This small molecule binds to this protein.
Small molecule (SMILES): CC(=O)N[C@H]1[C@H](O[C@H]2[C@H](O)[C@@H](NC(C)=O)CO[C@@H]2CO)O[C@H](CO)[C@@H](O)[C@@H]1O

Sequence of chain 1.A:
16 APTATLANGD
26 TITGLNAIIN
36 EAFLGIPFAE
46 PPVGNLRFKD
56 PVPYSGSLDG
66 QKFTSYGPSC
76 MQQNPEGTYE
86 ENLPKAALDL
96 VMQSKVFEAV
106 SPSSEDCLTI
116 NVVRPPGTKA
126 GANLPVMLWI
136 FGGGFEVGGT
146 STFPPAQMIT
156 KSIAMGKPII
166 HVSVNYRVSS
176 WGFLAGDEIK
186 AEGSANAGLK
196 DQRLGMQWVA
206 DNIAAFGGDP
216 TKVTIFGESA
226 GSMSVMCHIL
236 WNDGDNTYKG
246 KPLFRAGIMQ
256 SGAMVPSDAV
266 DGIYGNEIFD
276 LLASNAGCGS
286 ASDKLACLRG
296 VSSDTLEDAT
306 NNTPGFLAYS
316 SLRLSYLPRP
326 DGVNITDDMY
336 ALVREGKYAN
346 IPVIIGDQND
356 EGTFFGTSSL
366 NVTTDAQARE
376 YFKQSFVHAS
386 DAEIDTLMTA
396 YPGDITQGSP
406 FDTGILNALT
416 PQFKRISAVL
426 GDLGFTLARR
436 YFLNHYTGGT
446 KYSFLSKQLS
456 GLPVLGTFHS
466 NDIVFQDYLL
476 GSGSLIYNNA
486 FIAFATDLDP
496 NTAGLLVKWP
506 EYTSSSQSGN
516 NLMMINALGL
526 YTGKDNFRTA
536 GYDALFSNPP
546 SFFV

Binding-site contacts:
Ligand atom O7 contacts residue GLN379 of chain 1.A at 4.0 Å.
Ligand atom C8 contacts residue TYR314 of chain 1.A at 4.1 Å (hydrophobic).
Ligand atom O5 contacts residue ASN366 of chain 1.A at 2.5 Å (h-bond).
Ligand atom C8 contacts residue GLU85 of chain 1.A at 3.5 Å.
Ligand atom C3 contacts residue ASN366 of chain 1.A at 3.8 Å.
Ligand atom C2 contacts residue GLU85 of chain 1.A at 3.8 Å.
Ligand atom C8 contacts residue SER315 of chain 1.A at 3.9 Å.
Ligand atom O3 contacts residue TYR84 of chain 1.A at 2.8 Å (h-bond).
Ligand atom C2 contacts residue TYR314 of chain 1.A at 4.1 Å (hydrophobic).
Ligand atom C2 contacts residue ASN366 of chain 1.A at 2.5 Å.
Ligand atom C8 contacts residue TYR84 of chain 1.A at 3.4 Å (hydrophobic).
Ligand atom O7 contacts residue TYR314 of chain 1.A at 4.1 Å.
Ligand atom C6 contacts residue GLU85 of chain 1.A at 3.2 Å.
Ligand atom C7 contacts residue ASN366 of chain 1.A at 3.2 Å.
Ligand atom O7 contacts residue TYR84 of chain 1.A at 3.6 Å (h-bond).
Ligand atom O7 contacts residue ASN366 of chain 1.A at 3.3 Å (h-bond).
Ligand atom C6 contacts residue TYR314 of chain 1.A at 3.9 Å (hydrophobic).
Ligand atom C7 contacts residue TYR84 of chain 1.A at 3.2 Å (hydrophobic).
Ligand atom N2 contacts residue ASN366 of chain 1.A at 2.8 Å (h-bond).
Ligand atom C1 contacts residue GLU85 of chain 1.A at 3.7 Å.
Ligand atom C5 contacts residue ASN366 of chain 1.A at 3.8 Å.
Ligand atom C8 contacts residue ASN366 of chain 1.A at 3.8 Å.
Ligand atom C5 contacts residue TYR314 of chain 1.A at 3.7 Å (hydrophobic).
Ligand atom O4 contacts residue TYR314 of chain 1.A at 4.2 Å.
Ligand atom C7 contacts residue GLU85 of chain 1.A at 3.7 Å.
Ligand atom C2 contacts residue TYR84 of chain 1.A at 4.1 Å (hydrophobic).
Ligand atom C4 contacts residue ASN366 of chain 1.A at 4.2 Å.
Ligand atom O6 contacts residue GLU85 of chain 1.A at 2.6 Å (salt-bridge).
Ligand atom N2 contacts residue TYR84 of chain 1.A at 3.5 Å (h-bond).
Ligand atom C1 contacts residue ASN366 of chain 1.A at 1.5 Å.
Ligand atom N2 contacts residue TYR314 of chain 1.A at 3.4 Å (h-bond).
Ligand atom C3 contacts residue GLU85 of chain 1.A at 4.1 Å.
Ligand atom C7 contacts residue TYR314 of chain 1.A at 4.1 Å (hydrophobic).
Ligand atom C3 contacts residue TYR84 of chain 1.A at 3.8 Å (hydrophobic).
Ligand atom C8 contacts residue VAL367 of chain 1.A at 4.3 Å (hydrophobic).
Ligand atom C8 contacts residue GLN372 of chain 1.A at 3.8 Å.
Ligand atom C3 contacts residue TYR314 of chain 1.A at 3.9 Å (hydrophobic).
Ligand atom N2 contacts residue GLU85 of chain 1.A at 2.9 Å (salt-bridge).
Ligand atom O5 contacts residue TYR314 of chain 1.A at 4.0 Å.
Ligand atom C1 contacts residue TYR314 of chain 1.A at 3.6 Å (hydrophobic).